Sequence of chain 1.B:
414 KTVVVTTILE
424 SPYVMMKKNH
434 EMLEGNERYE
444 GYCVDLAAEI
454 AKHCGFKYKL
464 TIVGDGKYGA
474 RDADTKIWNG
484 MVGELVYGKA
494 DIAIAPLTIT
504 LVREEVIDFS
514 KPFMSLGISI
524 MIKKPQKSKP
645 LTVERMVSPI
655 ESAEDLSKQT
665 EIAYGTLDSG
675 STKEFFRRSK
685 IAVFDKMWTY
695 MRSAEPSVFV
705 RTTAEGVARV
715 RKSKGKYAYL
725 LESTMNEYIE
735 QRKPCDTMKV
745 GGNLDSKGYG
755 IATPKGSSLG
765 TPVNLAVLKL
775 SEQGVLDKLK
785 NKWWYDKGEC

The small molecule below binds the protein below.
Small molecule (SMILES): N[C@@H](CCC(=O)O)C(=O)O

Binding-site contacts:
Ligand atom CG contacts residue MET729 of chain 1.B at 4.1 Å (hydrophobic).
Ligand atom OXT contacts residue THR501 of chain 1.B at 3.2 Å (h-bond).
Ligand atom OXT contacts residue PRO499 of chain 1.B at 3.6 Å (h-bond).
Ligand atom OE1 contacts residue GLU726 of chain 1.B at 3.4 Å.
Ligand atom N contacts residue TYR753 of chain 1.B at 3.4 Å.
Ligand atom O contacts residue THR501 of chain 1.B at 4.1 Å.
Ligand atom OE1 contacts residue THR676 of chain 1.B at 3.7 Å.
Ligand atom C contacts residue THR501 of chain 1.B at 3.3 Å.
Ligand atom N contacts residue TYR471 of chain 1.B at 4.0 Å.
Ligand atom CG contacts residue GLU726 of chain 1.B at 3.7 Å.
Ligand atom CD contacts residue LEU671 of chain 1.B at 3.8 Å (hydrophobic).
Ligand atom OE2 contacts residue GLY674 of chain 1.B at 4.1 Å.
Ligand atom C contacts residue SER675 of chain 1.B at 3.7 Å.
Ligand atom C contacts residue ARG506 of chain 1.B at 3.6 Å.
Ligand atom O contacts residue ARG506 of chain 1.B at 2.7 Å (salt-bridge).
Ligand atom N contacts residue GLU726 of chain 1.B at 3.2 Å (salt-bridge).
Ligand atom OXT contacts residue LEU500 of chain 1.B at 3.6 Å.
Ligand atom CA contacts residue TYR471 of chain 1.B at 4.0 Å (hydrophobic).
Ligand atom O contacts residue SER675 of chain 1.B at 2.9 Å (h-bond).
Ligand atom CA contacts residue GLU726 of chain 1.B at 3.3 Å.
Ligand atom CB contacts residue GLU726 of chain 1.B at 4.1 Å.
Ligand atom CA contacts residue THR501 of chain 1.B at 3.2 Å.
Ligand atom OE2 contacts residue THR676 of chain 1.B at 3.3 Å.
Ligand atom OE2 contacts residue GLU726 of chain 1.B at 4.0 Å.
Ligand atom CD contacts residue GLU726 of chain 1.B at 3.7 Å.
Ligand atom O contacts residue TYR471 of chain 1.B at 3.4 Å.
Ligand atom O contacts residue GLY674 of chain 1.B at 3.6 Å.
Ligand atom OE1 contacts residue LEU725 of chain 1.B at 3.9 Å.
Ligand atom OXT contacts residue TYR471 of chain 1.B at 3.3 Å.
Ligand atom N contacts residue PRO499 of chain 1.B at 3.0 Å (h-bond).
Ligand atom N contacts residue THR501 of chain 1.B at 3.0 Å (h-bond).
Ligand atom OE2 contacts residue SER675 of chain 1.B at 3.7 Å.
Ligand atom CD contacts residue THR676 of chain 1.B at 3.8 Å.
Ligand atom OXT contacts residue ARG506 of chain 1.B at 3.0 Å (salt-bridge).
Ligand atom CA contacts residue SER675 of chain 1.B at 3.9 Å.
Ligand atom C contacts residue TYR471 of chain 1.B at 3.6 Å (hydrophobic).
Ligand atom CB contacts residue TYR471 of chain 1.B at 3.5 Å (hydrophobic).
Ligand atom CG contacts residue LEU671 of chain 1.B at 3.9 Å (hydrophobic).
Ligand atom OE2 contacts residue LEU671 of chain 1.B at 3.7 Å.
Ligand atom CB contacts residue LEU671 of chain 1.B at 4.0 Å (hydrophobic).